Sequence of chain 1.C:
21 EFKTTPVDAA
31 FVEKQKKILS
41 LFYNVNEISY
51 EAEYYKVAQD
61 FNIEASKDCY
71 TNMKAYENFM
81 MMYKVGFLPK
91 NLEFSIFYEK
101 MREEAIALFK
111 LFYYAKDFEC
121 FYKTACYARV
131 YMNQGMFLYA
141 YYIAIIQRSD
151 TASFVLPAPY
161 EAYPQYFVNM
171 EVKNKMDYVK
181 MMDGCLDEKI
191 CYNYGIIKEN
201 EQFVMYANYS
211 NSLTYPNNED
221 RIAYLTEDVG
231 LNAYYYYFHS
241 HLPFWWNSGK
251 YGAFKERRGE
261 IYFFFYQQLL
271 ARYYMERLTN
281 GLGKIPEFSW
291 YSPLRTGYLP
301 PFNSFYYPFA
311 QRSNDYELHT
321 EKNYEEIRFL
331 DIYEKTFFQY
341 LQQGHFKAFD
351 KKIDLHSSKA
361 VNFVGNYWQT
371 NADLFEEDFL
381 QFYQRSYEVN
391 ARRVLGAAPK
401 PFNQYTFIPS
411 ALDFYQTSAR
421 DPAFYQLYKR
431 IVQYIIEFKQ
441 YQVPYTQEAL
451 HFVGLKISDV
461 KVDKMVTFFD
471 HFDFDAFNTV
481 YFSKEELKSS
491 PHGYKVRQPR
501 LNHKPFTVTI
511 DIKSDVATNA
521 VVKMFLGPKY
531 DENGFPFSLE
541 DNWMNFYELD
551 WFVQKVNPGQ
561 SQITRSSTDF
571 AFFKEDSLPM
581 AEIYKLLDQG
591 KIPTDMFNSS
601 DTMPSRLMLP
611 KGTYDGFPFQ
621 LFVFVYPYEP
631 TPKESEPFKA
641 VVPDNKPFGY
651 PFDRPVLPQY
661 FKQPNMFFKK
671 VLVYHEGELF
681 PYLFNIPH

Sequence of chain 1.B:
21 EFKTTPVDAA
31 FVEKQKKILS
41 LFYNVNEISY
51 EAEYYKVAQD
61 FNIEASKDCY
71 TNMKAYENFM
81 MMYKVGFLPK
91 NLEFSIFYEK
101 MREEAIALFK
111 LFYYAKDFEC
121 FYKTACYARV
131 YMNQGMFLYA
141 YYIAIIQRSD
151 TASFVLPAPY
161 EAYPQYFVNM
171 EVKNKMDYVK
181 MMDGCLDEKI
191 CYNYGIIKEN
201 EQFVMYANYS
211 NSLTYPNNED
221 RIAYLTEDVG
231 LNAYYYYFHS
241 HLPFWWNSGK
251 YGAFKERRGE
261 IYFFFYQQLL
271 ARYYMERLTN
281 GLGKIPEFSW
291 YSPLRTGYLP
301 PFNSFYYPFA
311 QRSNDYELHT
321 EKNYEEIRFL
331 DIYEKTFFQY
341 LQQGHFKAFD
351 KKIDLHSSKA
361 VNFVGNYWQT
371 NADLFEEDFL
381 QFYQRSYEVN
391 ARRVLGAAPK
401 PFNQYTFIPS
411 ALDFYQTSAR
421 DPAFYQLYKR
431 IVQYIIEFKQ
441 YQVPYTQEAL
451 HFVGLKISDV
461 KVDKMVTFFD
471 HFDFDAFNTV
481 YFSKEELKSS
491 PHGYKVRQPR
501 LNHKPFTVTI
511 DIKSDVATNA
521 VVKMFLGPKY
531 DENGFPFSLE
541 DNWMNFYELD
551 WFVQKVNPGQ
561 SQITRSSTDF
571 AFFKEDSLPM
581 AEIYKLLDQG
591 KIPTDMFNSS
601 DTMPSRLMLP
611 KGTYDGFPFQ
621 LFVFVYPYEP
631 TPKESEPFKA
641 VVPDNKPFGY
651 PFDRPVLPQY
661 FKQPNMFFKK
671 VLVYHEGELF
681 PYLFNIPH

The small molecule below binds the protein below.
Small molecule (SMILES): CC(=O)N[C@H]1[C@H](O[C@H]2[C@H](O)[C@@H](NC(C)=O)CO[C@@H]2CO)O[C@H](CO)[C@@H](O[C@@H]2O[C@H](CO)[C@@H](O)[C@H](O[C@H]3O[C@H](CO)[C@@H](O)[C@H](O)[C@@H]3O[C@@H]3O[C@H](CO)[C@@H](O)[C@H](O)[C@@H]3O)[C@@H]2O)[C@@H]1O

Sequence of chain 1.F:
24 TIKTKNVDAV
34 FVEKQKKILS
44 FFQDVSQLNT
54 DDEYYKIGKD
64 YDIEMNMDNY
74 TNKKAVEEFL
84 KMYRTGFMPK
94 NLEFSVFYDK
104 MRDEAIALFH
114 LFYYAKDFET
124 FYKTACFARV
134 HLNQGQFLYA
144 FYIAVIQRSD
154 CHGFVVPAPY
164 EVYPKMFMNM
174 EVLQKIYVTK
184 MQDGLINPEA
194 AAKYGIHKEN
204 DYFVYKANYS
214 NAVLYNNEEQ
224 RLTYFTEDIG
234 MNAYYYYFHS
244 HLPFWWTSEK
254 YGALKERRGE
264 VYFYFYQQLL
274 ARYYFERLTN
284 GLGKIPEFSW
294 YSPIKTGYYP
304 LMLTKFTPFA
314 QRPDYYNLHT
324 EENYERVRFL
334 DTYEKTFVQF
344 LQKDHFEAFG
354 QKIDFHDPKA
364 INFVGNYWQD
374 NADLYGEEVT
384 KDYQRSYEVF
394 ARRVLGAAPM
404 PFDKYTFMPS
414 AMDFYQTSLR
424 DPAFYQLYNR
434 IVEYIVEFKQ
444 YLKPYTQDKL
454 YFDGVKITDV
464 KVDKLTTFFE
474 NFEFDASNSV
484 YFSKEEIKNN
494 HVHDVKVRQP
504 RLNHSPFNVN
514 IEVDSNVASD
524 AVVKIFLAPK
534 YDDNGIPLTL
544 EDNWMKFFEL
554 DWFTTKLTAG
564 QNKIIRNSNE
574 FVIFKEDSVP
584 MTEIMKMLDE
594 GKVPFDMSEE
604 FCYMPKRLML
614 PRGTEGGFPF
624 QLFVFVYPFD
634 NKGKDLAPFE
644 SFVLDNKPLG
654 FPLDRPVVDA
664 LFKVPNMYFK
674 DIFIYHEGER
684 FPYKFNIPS

Binding-site contacts:
Ligand atom O6 contacts residue ALA215 of chain 1.F at 3.7 Å.
Ligand atom O5 contacts residue TYR686 of chain 1.F at 3.8 Å.
Ligand atom C6 contacts residue PHE535 of chain 1.C at 3.6 Å (hydrophobic).
Ligand atom O6 contacts residue PHE535 of chain 1.C at 3.5 Å.
Ligand atom O7 contacts residue GLU174 of chain 1.F at 3.7 Å.
Ligand atom C4 contacts residue ASN211 of chain 1.F at 4.2 Å.
Ligand atom C2 contacts residue ASN211 of chain 1.F at 2.5 Å.
Ligand atom C8 contacts residue ASN689 of chain 1.F at 3.8 Å.
Ligand atom O5 contacts residue ALA215 of chain 1.F at 3.8 Å.
Ligand atom O6 contacts residue LYS196 of chain 1.F at 3.9 Å.
Ligand atom C1 contacts residue ASN689 of chain 1.F at 4.1 Å.
Ligand atom C3 contacts residue ASN211 of chain 1.F at 3.8 Å.
Ligand atom C5 contacts residue TYR686 of chain 1.F at 3.9 Å (hydrophobic).
Ligand atom C6 contacts residue TYR686 of chain 1.F at 3.6 Å (hydrophobic).
Ligand atom C8 contacts residue TYR686 of chain 1.F at 4.0 Å (hydrophobic).
Ligand atom N2 contacts residue ASN689 of chain 1.F at 3.1 Å (h-bond).
Ligand atom C8 contacts residue PRO536 of chain 1.C at 4.0 Å (hydrophobic).
Ligand atom C8 contacts residue LYS209 of chain 1.F at 3.6 Å.
Ligand atom C3 contacts residue ASN689 of chain 1.F at 3.6 Å.
Ligand atom O7 contacts residue LYS178 of chain 1.F at 3.7 Å.
Ligand atom C7 contacts residue ASN211 of chain 1.F at 3.5 Å.
Ligand atom C2 contacts residue ASN689 of chain 1.F at 4.0 Å.
Ligand atom C8 contacts residue GLY198 of chain 1.F at 4.1 Å.
Ligand atom O7 contacts residue ILE690 of chain 1.F at 3.5 Å.
Ligand atom C7 contacts residue ASN689 of chain 1.F at 3.9 Å.
Ligand atom O3 contacts residue ASN689 of chain 1.F at 3.7 Å.
Ligand atom C8 contacts residue PHE535 of chain 1.C at 3.7 Å (hydrophobic).
Ligand atom O6 contacts residue PRO89 of chain 1.B at 4.2 Å.
Ligand atom C6 contacts residue PRO691 of chain 1.F at 3.8 Å (hydrophobic).
Ligand atom O3 contacts residue PRO691 of chain 1.F at 4.0 Å.
Ligand atom O5 contacts residue PRO691 of chain 1.F at 3.9 Å.
Ligand atom O4 contacts residue ILE690 of chain 1.F at 3.5 Å.
Ligand atom O6 contacts residue PRO691 of chain 1.F at 4.1 Å.
Ligand atom C8 contacts residue TYR197 of chain 1.F at 4.2 Å (hydrophobic).
Ligand atom O7 contacts residue ASN211 of chain 1.F at 3.6 Å.
Ligand atom C5 contacts residue ASN211 of chain 1.F at 3.6 Å.
Ligand atom O4 contacts residue GLY86 of chain 1.B at 4.0 Å.
Ligand atom N2 contacts residue ASN211 of chain 1.F at 3.0 Å (h-bond).
Ligand atom C1 contacts residue ASN211 of chain 1.F at 1.4 Å.
Ligand atom O5 contacts residue ASN211 of chain 1.F at 2.2 Å (h-bond).